A small-molecule ligand and the protein it binds are described below.
Small molecule (SMILES): CC(=O)N[C@@H]1[C@@H](O)[C@H](O)[C@@H](CO)O[C@H]1O

Binding-site contacts:
Ligand atom C1 contacts residue ARG342 of chain 2.A at 4.4 Å.
Ligand atom O5 contacts residue GLU344 of chain 2.A at 3.7 Å.
Ligand atom C6 contacts residue ARG342 of chain 2.A at 4.0 Å.
Ligand atom C1 contacts residue GLU344 of chain 2.A at 3.7 Å.
Ligand atom C4 contacts residue ARG342 of chain 2.A at 4.2 Å.
Ligand atom C2 contacts residue GLU344 of chain 2.A at 4.0 Å.
Ligand atom O5 contacts residue ASN353 of chain 2.A at 2.4 Å (h-bond).
Ligand atom C7 contacts residue ASN353 of chain 2.A at 3.4 Å.
Ligand atom C3 contacts residue ASN353 of chain 2.A at 3.8 Å.
Ligand atom C5 contacts residue ASN353 of chain 2.A at 3.7 Å.
Ligand atom O6 contacts residue ARG342 of chain 2.A at 3.9 Å.
Ligand atom C4 contacts residue ASN353 of chain 2.A at 4.2 Å.
Ligand atom N2 contacts residue ASN353 of chain 2.A at 3.1 Å (h-bond).
Ligand atom C1 contacts residue ASN353 of chain 2.A at 1.5 Å.
Ligand atom O3 contacts residue ARG342 of chain 2.A at 4.5 Å.
Ligand atom C5 contacts residue ARG342 of chain 2.A at 4.3 Å.
Ligand atom O5 contacts residue ARG342 of chain 2.A at 3.5 Å (salt-bridge).
Ligand atom O7 contacts residue ASN353 of chain 2.A at 3.4 Å (h-bond).
Ligand atom C2 contacts residue ASN353 of chain 2.A at 2.4 Å.
Ligand atom O7 contacts residue GLU344 of chain 2.A at 4.0 Å.

Sequence of chain 2.A:
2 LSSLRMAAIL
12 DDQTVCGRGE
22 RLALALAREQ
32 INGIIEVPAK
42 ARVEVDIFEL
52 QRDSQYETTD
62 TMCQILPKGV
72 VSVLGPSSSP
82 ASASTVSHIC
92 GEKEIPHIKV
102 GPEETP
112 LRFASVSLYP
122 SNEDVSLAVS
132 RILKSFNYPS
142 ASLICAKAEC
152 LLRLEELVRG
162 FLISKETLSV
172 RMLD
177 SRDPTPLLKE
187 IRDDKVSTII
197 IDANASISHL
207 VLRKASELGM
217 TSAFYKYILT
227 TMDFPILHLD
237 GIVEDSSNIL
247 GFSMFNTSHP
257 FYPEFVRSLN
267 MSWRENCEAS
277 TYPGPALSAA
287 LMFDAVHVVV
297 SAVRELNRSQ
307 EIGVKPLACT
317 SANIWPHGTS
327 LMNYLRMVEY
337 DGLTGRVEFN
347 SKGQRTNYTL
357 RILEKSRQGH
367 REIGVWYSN